Binding-site contacts:
Ligand atom S contacts residue TYR154 of chain 1.IA at 3.3 Å (h-bond).
Ligand atom C5 contacts residue VAL34 of chain 1.IA at 4.0 Å (hydrophobic).
Ligand atom C10 contacts residue TYR154 of chain 1.IA at 3.7 Å (hydrophobic).
Ligand atom C8 contacts residue TYR154 of chain 1.IA at 3.0 Å (hydrophobic).
Ligand atom C2 contacts residue VAL161 of chain 1.IA at 3.8 Å (hydrophobic).
Ligand atom C10 contacts residue LYS37 of chain 1.IA at 3.8 Å.
Ligand atom C4 contacts residue TYR154 of chain 1.IA at 4.1 Å (hydrophobic).
Ligand atom C2 contacts residue LYS37 of chain 1.IA at 3.9 Å.
Ligand atom C5 contacts residue LYS37 of chain 1.IA at 4.2 Å.
Ligand atom C11 contacts residue LYS37 of chain 1.IA at 2.7 Å.
Ligand atom C3 contacts residue VAL34 of chain 1.IA at 3.4 Å (hydrophobic).
Ligand atom C2 contacts residue VAL34 of chain 1.IA at 4.1 Å (hydrophobic).
Ligand atom C6 contacts residue ALA38 of chain 1.IA at 4.1 Å (hydrophobic).
Ligand atom C1 contacts residue LYS37 of chain 1.IA at 3.2 Å.
Ligand atom C7 contacts residue TYR154 of chain 1.IA at 3.1 Å (hydrophobic).
Ligand atom O3 contacts residue LYS37 of chain 1.IA at 2.5 Å.
Ligand atom O2 contacts residue LYS37 of chain 1.IA at 3.6 Å (salt-bridge).
Ligand atom C1 contacts residue TYR154 of chain 1.IA at 4.2 Å (hydrophobic).
Ligand atom O2 contacts residue TYR154 of chain 1.IA at 2.5 Å (h-bond).
Ligand atom N contacts residue LYS37 of chain 1.IA at 2.8 Å (salt-bridge).
Ligand atom C5 contacts residue TYR154 of chain 1.IA at 3.8 Å (hydrophobic).
Ligand atom S contacts residue LYS37 of chain 1.IA at 3.8 Å.
Ligand atom C6 contacts residue TYR154 of chain 1.IA at 3.4 Å (hydrophobic).
Ligand atom C3 contacts residue PHE162 of chain 1.IA at 3.9 Å (hydrophobic).
Ligand atom N contacts residue TYR154 of chain 1.IA at 4.2 Å.
Ligand atom C7 contacts residue ALA38 of chain 1.IA at 4.1 Å (hydrophobic).
Ligand atom O1 contacts residue TYR154 of chain 1.IA at 3.5 Å (h-bond).
Ligand atom C8 contacts residue LYS37 of chain 1.IA at 4.1 Å.
Ligand atom C15 contacts residue PHE162 of chain 1.IA at 4.0 Å (hydrophobic).
Ligand atom C16 contacts residue LYS37 of chain 1.IA at 3.7 Å.
Ligand atom C16 contacts residue VAL161 of chain 1.IA at 3.3 Å (hydrophobic).
Ligand atom C9 contacts residue TYR154 of chain 1.IA at 3.4 Å (hydrophobic).
Ligand atom C16 contacts residue PHE162 of chain 1.IA at 3.9 Å (hydrophobic).
Ligand atom C9 contacts residue LYS37 of chain 1.IA at 3.7 Å.
Ligand atom C4 contacts residue VAL34 of chain 1.IA at 3.3 Å (hydrophobic).
Ligand atom C2 contacts residue PHE162 of chain 1.IA at 4.0 Å (hydrophobic).
Ligand atom C12 contacts residue LYS37 of chain 1.IA at 2.6 Å.
Ligand atom C11 contacts residue VAL161 of chain 1.IA at 4.0 Å (hydrophobic).
Ligand atom C13 contacts residue LYS37 of chain 1.IA at 3.5 Å.
Ligand atom C15 contacts residue VAL161 of chain 1.IA at 3.5 Å (hydrophobic).

Sequence of chain 1.IA:
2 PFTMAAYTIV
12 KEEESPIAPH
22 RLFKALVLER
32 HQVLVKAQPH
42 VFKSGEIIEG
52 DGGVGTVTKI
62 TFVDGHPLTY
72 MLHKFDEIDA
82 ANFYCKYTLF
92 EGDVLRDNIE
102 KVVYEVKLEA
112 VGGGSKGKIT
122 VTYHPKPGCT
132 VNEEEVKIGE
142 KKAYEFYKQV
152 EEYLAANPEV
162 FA

This small molecule binds to this protein.
Small molecule (SMILES): O=S(=O)(O)c1cccc2cccc(Nc3ccccc3)c12